Binding-site contacts:
Ligand atom CAC contacts residue TYR205 of chain 1.A at 3.4 Å (hydrophobic).
Ligand atom CAA contacts residue CYS13 of chain 1.A at 2.7 Å (hydrophobic).
Ligand atom C2C contacts residue HIS248 of chain 1.A at 3.6 Å.
Ligand atom C4A contacts residue ASP196 of chain 1.A at 3.5 Å.
Ligand atom CBA contacts residue CYS13 of chain 1.A at 1.8 Å (hydrophobic).
Ligand atom CBB contacts residue PHE244 of chain 1.A at 3.5 Å (hydrophobic).
Ligand atom NA contacts residue ASP196 of chain 1.A at 2.9 Å (salt-bridge).
Ligand atom CGB contacts residue PHE244 of chain 1.A at 3.1 Å (hydrophobic).
Ligand atom O2C contacts residue SER262 of chain 1.A at 3.0 Å (h-bond).
Ligand atom OD contacts residue HIS278 of chain 1.A at 2.6 Å (h-bond).
Ligand atom O2B contacts residue SER245 of chain 1.A at 3.0 Å (h-bond).
Ligand atom CMA contacts residue LEU457 of chain 1.A at 3.5 Å (hydrophobic).
Ligand atom O1B contacts residue ARG242 of chain 1.A at 3.0 Å (salt-bridge).
Ligand atom NC contacts residue ILE197 of chain 1.A at 3.5 Å.
Ligand atom CHB contacts residue PRO198 of chain 1.A at 3.3 Å (hydrophobic).
Ligand atom C4C contacts residue ILE197 of chain 1.A at 3.4 Å (hydrophobic).
Ligand atom CHC contacts residue TYR205 of chain 1.A at 3.5 Å (hydrophobic).
Ligand atom C3C contacts residue ILE197 of chain 1.A at 3.5 Å (hydrophobic).
Ligand atom C1B contacts residue ASP196 of chain 1.A at 3.5 Å.
Ligand atom CBB contacts residue TYR205 of chain 1.A at 3.5 Å (hydrophobic).
Ligand atom CAB contacts residue TYR205 of chain 1.A at 3.2 Å (hydrophobic).
Ligand atom O1C contacts residue SER262 of chain 1.A at 2.7 Å (h-bond).
Ligand atom O1C contacts residue ARG211 of chain 1.A at 2.8 Å (salt-bridge).
Ligand atom NC contacts residue ASP196 of chain 1.A at 3.1 Å (salt-bridge).
Ligand atom C2B contacts residue PRO198 of chain 1.A at 3.3 Å (hydrophobic).
Ligand atom CGC contacts residue SER262 of chain 1.A at 3.0 Å.
Ligand atom CHC contacts residue HIS248 of chain 1.A at 3.5 Å.
Ligand atom O1C contacts residue TYR205 of chain 1.A at 3.5 Å (h-bond).
Ligand atom O1B contacts residue PHE244 of chain 1.A at 3.2 Å.
Ligand atom NB contacts residue PRO198 of chain 1.A at 3.5 Å.
Ligand atom O2B contacts residue PHE244 of chain 1.A at 3.3 Å.
Ligand atom CBD contacts residue PHE192 of chain 1.A at 3.0 Å (hydrophobic).
Ligand atom NB contacts residue ASP196 of chain 1.A at 2.8 Å (salt-bridge).
Ligand atom C1B contacts residue PRO198 of chain 1.A at 3.1 Å (hydrophobic).
Ligand atom OA contacts residue ASP196 of chain 1.A at 3.5 Å.
Ligand atom O2B contacts residue ARG242 of chain 1.A at 2.9 Å (salt-bridge).
Ligand atom O1B contacts residue TYR205 of chain 1.A at 2.8 Å (h-bond).
Ligand atom NC contacts residue HIS248 of chain 1.A at 3.4 Å (h-bond).
Ligand atom OA contacts residue TYR251 of chain 1.A at 3.3 Å.
Ligand atom C1C contacts residue HIS248 of chain 1.A at 3.3 Å.

This protein binds this small molecule.
Small molecule (SMILES): C=CC1=C(C)/C(=C\c2[nH]c(/C=C3\N=C(/C=C4\NC(=O)[C@@H](C)\C4=C/C)C(C)=C3CCC(=O)O)c(CCC(=O)O)c2C)NC1=O

Sequence of chain 1.A:
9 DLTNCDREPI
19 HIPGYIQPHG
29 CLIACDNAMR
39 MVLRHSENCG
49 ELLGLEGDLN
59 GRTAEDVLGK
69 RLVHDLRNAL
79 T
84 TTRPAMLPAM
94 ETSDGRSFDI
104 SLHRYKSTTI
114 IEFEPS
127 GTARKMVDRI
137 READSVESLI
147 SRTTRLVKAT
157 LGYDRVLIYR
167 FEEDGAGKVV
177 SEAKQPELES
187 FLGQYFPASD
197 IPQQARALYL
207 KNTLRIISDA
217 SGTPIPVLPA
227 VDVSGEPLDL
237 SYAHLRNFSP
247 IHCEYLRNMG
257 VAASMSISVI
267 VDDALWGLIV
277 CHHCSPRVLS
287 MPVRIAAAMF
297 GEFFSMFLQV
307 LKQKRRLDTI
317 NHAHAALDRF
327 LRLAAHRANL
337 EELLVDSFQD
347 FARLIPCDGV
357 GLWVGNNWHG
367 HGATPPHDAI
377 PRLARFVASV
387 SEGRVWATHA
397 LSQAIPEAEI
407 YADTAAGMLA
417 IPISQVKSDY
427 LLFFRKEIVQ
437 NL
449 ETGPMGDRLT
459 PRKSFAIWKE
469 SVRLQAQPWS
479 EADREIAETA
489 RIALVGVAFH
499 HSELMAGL